This protein binds this small molecule.
Small molecule (SMILES): Cl[Pt+]12<-n3ccccc3-c3cccc(-c4ccccn->14)n->23

Sequence of chain 1.C:
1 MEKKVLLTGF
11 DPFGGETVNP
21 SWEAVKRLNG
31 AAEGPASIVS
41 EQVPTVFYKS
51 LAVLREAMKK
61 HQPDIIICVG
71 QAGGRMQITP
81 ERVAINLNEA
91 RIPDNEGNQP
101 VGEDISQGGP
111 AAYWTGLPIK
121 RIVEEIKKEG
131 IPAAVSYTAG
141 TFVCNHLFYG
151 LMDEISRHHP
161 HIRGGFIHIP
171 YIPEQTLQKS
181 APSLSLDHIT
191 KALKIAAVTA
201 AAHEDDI

Binding-site contacts:
Ligand atom C1 contacts residue CYS144 of chain 1.C at 3.6 Å (hydrophobic).
Ligand atom C3 contacts residue GLY140 of chain 1.C at 4.5 Å.
Ligand atom C1 contacts residue GLN71 of chain 1.C at 4.2 Å.
Ligand atom N2 contacts residue PHE142 of chain 1.C at 3.8 Å.
Ligand atom C13 contacts residue PHE13 of chain 1.C at 3.5 Å (hydrophobic).
Ligand atom C11 contacts residue THR45 of chain 1.C at 4.5 Å.
Ligand atom PT1 contacts residue CYS144 of chain 1.C at 2.3 Å.
Ligand atom N3 contacts residue CYS144 of chain 1.C at 3.3 Å (h-bond).
Ligand atom C6 contacts residue GLN71 of chain 1.C at 4.4 Å.
Ligand atom C6 contacts residue PHE142 of chain 1.C at 4.2 Å (hydrophobic).
Ligand atom C15 contacts residue CYS144 of chain 1.C at 3.4 Å (hydrophobic).
Ligand atom C15 contacts residue THR45 of chain 1.C at 3.9 Å.
Ligand atom C9 contacts residue PHE142 of chain 1.C at 4.0 Å (hydrophobic).
Ligand atom C15 contacts residue PHE10 of chain 1.C at 3.7 Å (hydrophobic).
Ligand atom C2 contacts residue HIS168 of chain 1.C at 3.6 Å.
Ligand atom C2 contacts residue GLY140 of chain 1.C at 4.2 Å.
Ligand atom C1 contacts residue ALA139 of chain 1.C at 3.6 Å (hydrophobic).
Ligand atom C2 contacts residue ALA139 of chain 1.C at 3.3 Å (hydrophobic).
Ligand atom C11 contacts residue PHE142 of chain 1.C at 3.9 Å (hydrophobic).
Ligand atom C13 contacts residue ASN19 of chain 1.C at 4.4 Å.
Ligand atom C12 contacts residue PHE13 of chain 1.C at 3.5 Å (hydrophobic).
Ligand atom N1 contacts residue CYS144 of chain 1.C at 3.5 Å (h-bond).
Ligand atom N1 contacts residue GLN71 of chain 1.C at 3.7 Å.
Ligand atom C12 contacts residue THR45 of chain 1.C at 3.7 Å.
Ligand atom C13 contacts residue THR45 of chain 1.C at 3.0 Å.
Ligand atom N1 contacts residue HIS168 of chain 1.C at 4.0 Å.
Ligand atom N2 contacts residue GLN71 of chain 1.C at 4.1 Å.
Ligand atom N3 contacts residue PHE142 of chain 1.C at 4.2 Å.
Ligand atom C3 contacts residue ALA139 of chain 1.C at 4.4 Å (hydrophobic).
Ligand atom C9 contacts residue PHE13 of chain 1.C at 4.1 Å (hydrophobic).
Ligand atom C10 contacts residue PHE142 of chain 1.C at 3.7 Å (hydrophobic).
Ligand atom C1 contacts residue HIS168 of chain 1.C at 3.0 Å.
Ligand atom C14 contacts residue PHE10 of chain 1.C at 3.6 Å (hydrophobic).
Ligand atom PT1 contacts residue GLN71 of chain 1.C at 3.6 Å.
Ligand atom C12 contacts residue PHE142 of chain 1.C at 4.2 Å (hydrophobic).
Ligand atom C5 contacts residue GLN71 of chain 1.C at 4.2 Å.
Ligand atom N2 contacts residue CYS144 of chain 1.C at 4.3 Å.
Ligand atom PT1 contacts residue PHE142 of chain 1.C at 4.3 Å.
Ligand atom C14 contacts residue THR45 of chain 1.C at 3.1 Å.